This protein binds this small molecule.
Small molecule (SMILES): Nc1nc2c(c(=O)[nH]1)[n+](Cc1ccccc1)cn2[C@@H]1O[C@H](COP(=O)(O)O)[C@@H](O)[C@H]1O

Binding-site contacts:
Ligand atom CAI contacts residue TRP102 of chain 1.A at 3.4 Å (hydrophobic).
Ligand atom CAI contacts residue TRP166 of chain 1.A at 3.5 Å (hydrophobic).
Ligand atom CAH contacts residue HIS200 of chain 1.A at 3.8 Å.
Ligand atom CAH contacts residue ARG112 of chain 1.A at 3.6 Å.
Ligand atom CAK contacts residue TRP102 of chain 1.A at 3.4 Å (hydrophobic).
Ligand atom OP2 contacts residue ARG157 of chain 1.A at 3.9 Å.
Ligand atom N1 contacts residue GLU103 of chain 1.A at 2.9 Å (salt-bridge).
Ligand atom N7 contacts residue TRP56 of chain 1.A at 3.4 Å.
Ligand atom C6 contacts residue TRP56 of chain 1.A at 3.4 Å (hydrophobic).
Ligand atom OP3 contacts residue ARG157 of chain 1.A at 3.2 Å (salt-bridge).
Ligand atom N2 contacts residue TRP102 of chain 1.A at 3.8 Å.
Ligand atom O6 contacts residue TRP56 of chain 1.A at 3.5 Å.
Ligand atom N1 contacts residue TRP56 of chain 1.A at 3.5 Å.
Ligand atom CAO contacts residue TRP56 of chain 1.A at 3.6 Å (hydrophobic).
Ligand atom C5 contacts residue TRP56 of chain 1.A at 3.5 Å (hydrophobic).
Ligand atom C8 contacts residue TRP56 of chain 1.A at 3.5 Å (hydrophobic).
Ligand atom C2 contacts residue TRP56 of chain 1.A at 3.6 Å (hydrophobic).
Ligand atom CAI contacts residue HIS200 of chain 1.A at 3.3 Å.
Ligand atom C2 contacts residue GLU103 of chain 1.A at 3.6 Å.
Ligand atom CAU contacts residue TRP102 of chain 1.A at 3.8 Å (hydrophobic).
Ligand atom N2 contacts residue GLU103 of chain 1.A at 2.8 Å (salt-bridge).
Ligand atom CAL contacts residue TRP102 of chain 1.A at 3.9 Å (hydrophobic).
Ligand atom CAJ contacts residue ARG112 of chain 1.A at 3.5 Å.
Ligand atom O6 contacts residue MET101 of chain 1.A at 3.2 Å.
Ligand atom N1 contacts residue TRP102 of chain 1.A at 3.5 Å (h-bond).
Ligand atom N9 contacts residue TRP56 of chain 1.A at 3.5 Å (h-bond).
Ligand atom N3 contacts residue TRP102 of chain 1.A at 3.8 Å.
Ligand atom O4' contacts residue TRP56 of chain 1.A at 3.5 Å.
Ligand atom O6 contacts residue TRP102 of chain 1.A at 2.8 Å (h-bond).
Ligand atom N3 contacts residue TRP56 of chain 1.A at 3.6 Å.
Ligand atom CAJ contacts residue THR203 of chain 1.A at 3.7 Å.
Ligand atom C2 contacts residue TRP102 of chain 1.A at 3.7 Å (hydrophobic).
Ligand atom CAK contacts residue TRP166 of chain 1.A at 3.1 Å (hydrophobic).
Ligand atom CAH contacts residue TRP102 of chain 1.A at 3.9 Å (hydrophobic).
Ligand atom C6 contacts residue TRP102 of chain 1.A at 3.6 Å (hydrophobic).
Ligand atom C1' contacts residue TRP56 of chain 1.A at 3.5 Å (hydrophobic).
Ligand atom O6 contacts residue GLU103 of chain 1.A at 3.8 Å.
Ligand atom CAH contacts residue THR203 of chain 1.A at 3.7 Å.
Ligand atom C4 contacts residue TRP56 of chain 1.A at 3.5 Å (hydrophobic).
Ligand atom C6 contacts residue GLU103 of chain 1.A at 3.8 Å.

Sequence of chain 1.A:
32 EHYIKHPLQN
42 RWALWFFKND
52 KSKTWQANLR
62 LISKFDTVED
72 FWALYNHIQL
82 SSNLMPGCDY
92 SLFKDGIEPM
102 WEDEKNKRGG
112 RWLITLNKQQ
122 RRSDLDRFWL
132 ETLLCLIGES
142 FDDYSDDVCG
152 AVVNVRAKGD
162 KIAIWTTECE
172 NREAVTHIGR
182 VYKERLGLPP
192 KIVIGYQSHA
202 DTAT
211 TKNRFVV